This small molecule binds to this protein.
Small molecule (SMILES): CC(=O)c1ccc(Oc2ccc(O)c(C(C)(C)C)c2)cc1

Binding-site contacts:
Ligand atom C8 contacts residue PHE108 of chain 1.C at 3.5 Å (hydrophobic).
Ligand atom O14 contacts residue VAL95 of chain 1.C at 3.6 Å.
Ligand atom C2 contacts residue CYS51 of chain 1.C at 4.0 Å (hydrophobic).
Ligand atom C20 contacts residue PHE221 of chain 1.C at 3.6 Å (hydrophobic).
Ligand atom C3 contacts residue PHE221 of chain 1.C at 3.9 Å (hydrophobic).
Ligand atom C4 contacts residue PHE221 of chain 1.C at 3.6 Å (hydrophobic).
Ligand atom C2 contacts residue PHE221 of chain 1.C at 4.1 Å (hydrophobic).
Ligand atom C10 contacts residue PHE108 of chain 1.C at 3.4 Å (hydrophobic).
Ligand atom C16 contacts residue VAL217 of chain 1.C at 3.9 Å (hydrophobic).
Ligand atom C11 contacts residue PHE108 of chain 1.C at 3.5 Å (hydrophobic).
Ligand atom O21 contacts residue MET232 of chain 1.C at 4.0 Å.
Ligand atom C10 contacts residue PHE54 of chain 1.C at 3.8 Å (hydrophobic).
Ligand atom C9 contacts residue PHE108 of chain 1.C at 3.8 Å (hydrophobic).
Ligand atom C19 contacts residue PHE221 of chain 1.C at 3.8 Å (hydrophobic).
Ligand atom C13 contacts residue PHE108 of chain 1.C at 3.5 Å (hydrophobic).
Ligand atom C9 contacts residue PHE54 of chain 1.C at 3.6 Å (hydrophobic).
Ligand atom C12 contacts residue PHE108 of chain 1.C at 3.7 Å (hydrophobic).
Ligand atom C17 contacts residue LEU91 of chain 1.C at 4.0 Å (hydrophobic).
Ligand atom C20 contacts residue VAL230 of chain 1.C at 3.8 Å (hydrophobic).
Ligand atom C1 contacts residue PHE221 of chain 1.C at 4.0 Å (hydrophobic).
Ligand atom C6 contacts residue PHE221 of chain 1.C at 3.8 Å (hydrophobic).
Ligand atom C18 contacts residue LEU131 of chain 1.C at 3.6 Å (hydrophobic).
Ligand atom C5 contacts residue PHE221 of chain 1.C at 3.6 Å (hydrophobic).
Ligand atom C3 contacts residue CYS51 of chain 1.C at 3.8 Å (hydrophobic).
Ligand atom O14 contacts residue LEU91 of chain 1.C at 3.9 Å.
Ligand atom C12 contacts residue PHE54 of chain 1.C at 3.8 Å (hydrophobic).
Ligand atom C5 contacts residue CYS51 of chain 1.C at 4.0 Å (hydrophobic).
Ligand atom O7 contacts residue PHE108 of chain 1.C at 4.0 Å.
Ligand atom C2 contacts residue PHE54 of chain 1.C at 3.5 Å (hydrophobic).
Ligand atom C17 contacts residue PHE54 of chain 1.C at 3.4 Å (hydrophobic).
Ligand atom C3 contacts residue PHE54 of chain 1.C at 3.8 Å (hydrophobic).
Ligand atom O21 contacts residue PHE236 of chain 1.C at 3.9 Å.
Ligand atom C16 contacts residue LEU124 of chain 1.C at 3.8 Å (hydrophobic).
Ligand atom C11 contacts residue PHE54 of chain 1.C at 3.9 Å (hydrophobic).
Ligand atom O21 contacts residue CYS51 of chain 1.C at 4.1 Å.
Ligand atom C4 contacts residue CYS51 of chain 1.C at 3.8 Å (hydrophobic).
Ligand atom C20 contacts residue MET232 of chain 1.C at 3.8 Å (hydrophobic).
Ligand atom O7 contacts residue LEU124 of chain 1.C at 3.9 Å.
Ligand atom C13 contacts residue LEU124 of chain 1.C at 3.7 Å (hydrophobic).
Ligand atom O14 contacts residue PHE54 of chain 1.C at 3.9 Å.

Sequence of chain 1.C:
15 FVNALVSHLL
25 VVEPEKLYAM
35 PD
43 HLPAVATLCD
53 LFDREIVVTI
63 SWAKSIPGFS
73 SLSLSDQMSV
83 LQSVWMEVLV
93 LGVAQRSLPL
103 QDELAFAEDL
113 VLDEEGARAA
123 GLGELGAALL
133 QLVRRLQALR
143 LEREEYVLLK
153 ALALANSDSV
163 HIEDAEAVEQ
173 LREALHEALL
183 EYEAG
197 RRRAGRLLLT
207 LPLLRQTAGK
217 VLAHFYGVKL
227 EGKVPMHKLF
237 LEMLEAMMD